A protein and the small-molecule ligand that binds it are described below.
Small molecule (SMILES): O=P(O)(O)OC[C@H]1O[C@](O)(COP(=O)(O)O)[C@@H](O)[C@@H]1O

Binding-site contacts:
Ligand atom O5 contacts residue GLY488 of chain 2.B at 3.6 Å.
Ligand atom C5 contacts residue GLY488 of chain 2.B at 3.4 Å.
Ligand atom O2P contacts residue ARG457 of chain 2.B at 3.7 Å.
Ligand atom O4P contacts residue ARG405 of chain 2.B at 4.0 Å.
Ligand atom O3P contacts residue ARG454 of chain 2.B at 4.1 Å.
Ligand atom O6P contacts residue THR403 of chain 2.B at 2.7 Å (h-bond).
Ligand atom C6 contacts residue SER406 of chain 2.B at 4.2 Å.
Ligand atom O4 contacts residue TYR489 of chain 2.B at 3.7 Å.
Ligand atom O6P contacts residue SER401 of chain 2.B at 4.0 Å.
Ligand atom O4P contacts residue THR403 of chain 2.B at 4.3 Å.
Ligand atom P2 contacts residue THR403 of chain 2.B at 3.9 Å.
Ligand atom P1 contacts residue ARG457 of chain 2.B at 3.1 Å.
Ligand atom O4P contacts residue SER406 of chain 2.B at 3.1 Å (h-bond).
Ligand atom P2 contacts residue SER401 of chain 2.B at 3.9 Å.
Ligand atom O6P contacts residue GLY404 of chain 2.B at 3.9 Å.
Ligand atom O4P contacts residue ASN402 of chain 2.B at 4.0 Å.
Ligand atom O6 contacts residue SER401 of chain 2.B at 3.9 Å.
Ligand atom P2 contacts residue ASN402 of chain 2.B at 4.0 Å.
Ligand atom C5 contacts residue TYR489 of chain 2.B at 3.8 Å (hydrophobic).
Ligand atom O3 contacts residue HIS481 of chain 2.B at 4.3 Å.
Ligand atom O6 contacts residue LEU400 of chain 2.B at 4.1 Å.
Ligand atom O5P contacts residue SER406 of chain 2.B at 3.7 Å.
Ligand atom O4 contacts residue PRO490 of chain 2.B at 3.6 Å.
Ligand atom C6 contacts residue TYR489 of chain 2.B at 4.0 Å (hydrophobic).
Ligand atom C3 contacts residue LEU400 of chain 2.B at 4.0 Å (hydrophobic).
Ligand atom O6 contacts residue ASN402 of chain 2.B at 3.9 Å.
Ligand atom O4P contacts residue SER401 of chain 2.B at 2.6 Å.
Ligand atom O4P contacts residue GLY404 of chain 2.B at 4.0 Å.
Ligand atom O6P contacts residue ASN402 of chain 2.B at 3.3 Å (h-bond).
Ligand atom O3P contacts residue ARG457 of chain 2.B at 3.7 Å.
Ligand atom O3 contacts residue LEU400 of chain 2.B at 3.6 Å (h-bond).
Ligand atom C6 contacts residue GLY488 of chain 2.B at 3.5 Å.
Ligand atom O4 contacts residue ALA482 of chain 2.B at 4.0 Å.
Ligand atom O4 contacts residue HIS481 of chain 2.B at 3.9 Å.
Ligand atom P2 contacts residue SER406 of chain 2.B at 3.9 Å.
Ligand atom O4 contacts residue LEU400 of chain 2.B at 3.6 Å.
Ligand atom C4 contacts residue LEU400 of chain 2.B at 3.2 Å (hydrophobic).
Ligand atom O1 contacts residue ARG454 of chain 2.B at 3.7 Å.
Ligand atom O2 contacts residue LEU400 of chain 2.B at 4.2 Å.
Ligand atom O1P contacts residue ARG457 of chain 2.B at 2.0 Å (salt-bridge).

Sequence of chain 2.B:
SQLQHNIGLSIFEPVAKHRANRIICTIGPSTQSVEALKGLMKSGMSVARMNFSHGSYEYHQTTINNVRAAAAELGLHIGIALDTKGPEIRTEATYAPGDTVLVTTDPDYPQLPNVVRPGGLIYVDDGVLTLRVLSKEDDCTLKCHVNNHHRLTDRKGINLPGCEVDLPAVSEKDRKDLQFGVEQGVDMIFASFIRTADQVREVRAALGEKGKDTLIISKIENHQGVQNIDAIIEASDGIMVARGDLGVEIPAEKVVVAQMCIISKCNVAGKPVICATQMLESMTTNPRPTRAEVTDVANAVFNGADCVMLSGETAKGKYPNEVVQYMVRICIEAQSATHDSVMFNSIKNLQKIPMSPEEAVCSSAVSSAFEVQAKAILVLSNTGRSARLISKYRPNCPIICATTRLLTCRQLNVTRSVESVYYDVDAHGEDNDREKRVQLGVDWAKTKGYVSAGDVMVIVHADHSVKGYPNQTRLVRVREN